Binding-site contacts:
Ligand atom CA contacts residue GLN48 of chain 1.I at 3.4 Å.
Ligand atom NE1 contacts residue GLY34 of chain 1.I at 3.4 Å.
Ligand atom CE2 contacts residue VAL69 of chain 1.I at 3.5 Å (hydrophobic).
Ligand atom CG contacts residue HIS49 of chain 1.I at 3.8 Å.
Ligand atom CA contacts residue HIS72 of chain 1.I at 3.6 Å.
Ligand atom CE1 contacts residue HIS49 of chain 1.I at 3.6 Å.
Ligand atom C contacts residue VAL69 of chain 1.I at 3.6 Å (hydrophobic).
Ligand atom CE2 contacts residue LYS70 of chain 1.I at 3.6 Å.
Ligand atom CZ contacts residue ILE37 of chain 1.I at 3.4 Å (hydrophobic).
Ligand atom NE1 contacts residue LEU30 of chain 1.I at 2.7 Å (h-bond).
Ligand atom CZ2 contacts residue GLY34 of chain 1.I at 3.6 Å.
Ligand atom OH contacts residue HIS49 of chain 1.I at 3.6 Å.
Ligand atom CD1 contacts residue GLY34 of chain 1.I at 3.8 Å.
Ligand atom CD2 contacts residue GLN48 of chain 1.I at 3.2 Å.
Ligand atom CD1 contacts residue TYR76 of chain 1.I at 3.4 Å (hydrophobic).
Ligand atom O contacts residue GLN48 of chain 1.I at 3.5 Å.
Ligand atom O contacts residue VAL69 of chain 1.I at 3.5 Å.
Ligand atom CB contacts residue GLN48 of chain 1.I at 3.4 Å.
Ligand atom CE1 contacts residue MET38 of chain 1.I at 3.8 Å (hydrophobic).
Ligand atom CD1 contacts residue MET38 of chain 1.I at 3.5 Å (hydrophobic).
Ligand atom CE2 contacts residue LEU30 of chain 1.I at 3.5 Å (hydrophobic).
Ligand atom CE2 contacts residue GLY34 of chain 1.I at 3.5 Å.
Ligand atom CZ2 contacts residue LEU30 of chain 1.I at 3.6 Å (hydrophobic).
Ligand atom CB contacts residue VAL69 of chain 1.I at 3.7 Å (hydrophobic).
Ligand atom N contacts residue HIS72 of chain 1.I at 3.6 Å (h-bond).
Ligand atom CA contacts residue GLN48 of chain 1.I at 3.6 Å.
Ligand atom N contacts residue GLN48 of chain 1.I at 2.7 Å (h-bond).
Ligand atom CB contacts residue TYR76 of chain 1.I at 3.4 Å (hydrophobic).
Ligand atom CZ contacts residue HIS49 of chain 1.I at 3.8 Å.
Ligand atom CE2 contacts residue ILE37 of chain 1.I at 3.8 Å (hydrophobic).
Ligand atom C contacts residue GLN48 of chain 1.I at 3.4 Å.
Ligand atom O contacts residue TYR76 of chain 1.I at 2.8 Å (h-bond).
Ligand atom CB contacts residue LEU30 of chain 1.I at 3.4 Å (hydrophobic).
Ligand atom CD2 contacts residue HIS72 of chain 1.I at 3.6 Å.
Ligand atom CD1 contacts residue HIS49 of chain 1.I at 3.5 Å.
Ligand atom CA contacts residue TYR76 of chain 1.I at 3.7 Å (hydrophobic).
Ligand atom CG contacts residue GLN48 of chain 1.I at 3.8 Å.
Ligand atom O contacts residue HIS72 of chain 1.I at 3.6 Å.
Ligand atom CD1 contacts residue LEU30 of chain 1.I at 3.6 Å (hydrophobic).
Ligand atom C contacts residue TYR76 of chain 1.I at 3.7 Å (hydrophobic).

Sequence of chain 1.I:
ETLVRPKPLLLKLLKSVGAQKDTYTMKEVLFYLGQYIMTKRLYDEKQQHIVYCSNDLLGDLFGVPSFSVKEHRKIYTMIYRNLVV

A protein and the small-molecule ligand that binds it are described below.
Small molecule (SMILES): CC(=O)N[C@H](C(=O)N[C@@H](CO)C(=O)N[C@@H](Cc1ccccc1)C(=O)N[C@@H](C)C(=O)N[C@@H](CCC(=O)O)C(=O)N[C@@H](Cc1ccc(O)cc1)C(=O)N[C@@H](CC1=CN=C2C=CC=CC12)C(=O)N[C@H]1CCCCN[C@@H](S)SC[C@@H](C(N)=O)NC(=O)[C@H](CO)NC(=O)[C@H](CC(C)C)NC(=O)[C@H](CC(C)C)NC1=O)[C@@H](C)O